Binding-site contacts:
Ligand atom N7 contacts residue ILE331 of chain 3.A at 3.7 Å.
Ligand atom O3P contacts residue GLY366 of chain 3.A at 3.8 Å.
Ligand atom O3' contacts residue MSE386 of chain 3.A at 3.6 Å (h-bond).
Ligand atom C8 contacts residue MSE75 of chain 3.A at 3.5 Å.
Ligand atom O3' contacts residue ALA73 of chain 3.A at 3.6 Å.
Ligand atom C1' contacts residue CYS332 of chain 3.A at 4.1 Å (hydrophobic).
Ligand atom O1P contacts residue SER389 of chain 3.A at 3.4 Å (h-bond).
Ligand atom O3P contacts residue GLY367 of chain 3.A at 3.0 Å (h-bond).
Ligand atom O3' contacts residue ASP365 of chain 3.A at 2.7 Å (salt-bridge).
Ligand atom C3' contacts residue ASP365 of chain 3.A at 3.5 Å.
Ligand atom C5' contacts residue GLY388 of chain 3.A at 4.2 Å.
Ligand atom O2' contacts residue ASN304 of chain 3.A at 3.8 Å.
Ligand atom O5' contacts residue GLY367 of chain 3.A at 4.2 Å.
Ligand atom N3 contacts residue CYS332 of chain 3.A at 3.0 Å (h-bond).
Ligand atom O5' contacts residue GLY388 of chain 3.A at 4.1 Å.
Ligand atom O2P contacts residue LEU387 of chain 3.A at 4.0 Å.
Ligand atom O5' contacts residue GLY329 of chain 3.A at 4.1 Å.
Ligand atom N9 contacts residue CYS332 of chain 3.A at 3.8 Å.
Ligand atom C2 contacts residue CYS332 of chain 3.A at 3.5 Å (hydrophobic).
Ligand atom N1 contacts residue CYS332 of chain 3.A at 4.1 Å.
Ligand atom O2' contacts residue ASP365 of chain 3.A at 2.4 Å (salt-bridge).
Ligand atom O3P contacts residue GLY329 of chain 3.A at 3.7 Å.
Ligand atom O2P contacts residue SER389 of chain 3.A at 3.5 Å (h-bond).
Ligand atom P contacts residue GLY367 of chain 3.A at 4.1 Å.
Ligand atom C3' contacts residue MSE75 of chain 3.A at 3.9 Å.
Ligand atom P contacts residue GLY366 of chain 3.A at 4.2 Å.
Ligand atom C2' contacts residue ASP365 of chain 3.A at 3.6 Å.
Ligand atom O4' contacts residue GLY329 of chain 3.A at 3.7 Å.
Ligand atom O1P contacts residue SER330 of chain 3.A at 2.9 Å (h-bond).
Ligand atom C4' contacts residue ASP365 of chain 3.A at 3.5 Å.
Ligand atom C4 contacts residue CYS332 of chain 3.A at 3.3 Å (hydrophobic).
Ligand atom O3P contacts residue SER330 of chain 3.A at 3.0 Å (h-bond).
Ligand atom O5' contacts residue GLY366 of chain 3.A at 3.4 Å.
Ligand atom P contacts residue SER330 of chain 3.A at 3.8 Å.
Ligand atom O2P contacts residue GLY388 of chain 3.A at 3.2 Å (h-bond).
Ligand atom P contacts residue GLY388 of chain 3.A at 4.0 Å.
Ligand atom N7 contacts residue MSE75 of chain 3.A at 3.6 Å.
Ligand atom P contacts residue SER389 of chain 3.A at 3.9 Å.
Ligand atom C5 contacts residue CYS332 of chain 3.A at 3.9 Å (hydrophobic).
Ligand atom C5' contacts residue MSE75 of chain 3.A at 4.1 Å.

This protein binds this small molecule.
Small molecule (SMILES): O=c1[nH]cnc2c1ncn2[C@@H]1O[C@H](COP(=O)(O)O)[C@@H](O)[C@H]1O

Sequence of chain 3.A:
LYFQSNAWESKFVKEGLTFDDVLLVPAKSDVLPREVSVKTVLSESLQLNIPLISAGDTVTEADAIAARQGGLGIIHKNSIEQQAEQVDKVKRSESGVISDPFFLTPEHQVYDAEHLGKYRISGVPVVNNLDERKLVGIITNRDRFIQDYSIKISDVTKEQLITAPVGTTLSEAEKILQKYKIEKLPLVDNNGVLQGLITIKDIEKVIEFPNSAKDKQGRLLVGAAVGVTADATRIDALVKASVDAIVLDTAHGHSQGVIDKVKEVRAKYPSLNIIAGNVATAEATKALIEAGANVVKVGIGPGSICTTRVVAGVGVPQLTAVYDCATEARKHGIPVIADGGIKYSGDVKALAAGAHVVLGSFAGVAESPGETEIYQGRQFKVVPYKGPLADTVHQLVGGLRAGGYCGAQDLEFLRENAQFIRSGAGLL